Sequence of chain 3.A:
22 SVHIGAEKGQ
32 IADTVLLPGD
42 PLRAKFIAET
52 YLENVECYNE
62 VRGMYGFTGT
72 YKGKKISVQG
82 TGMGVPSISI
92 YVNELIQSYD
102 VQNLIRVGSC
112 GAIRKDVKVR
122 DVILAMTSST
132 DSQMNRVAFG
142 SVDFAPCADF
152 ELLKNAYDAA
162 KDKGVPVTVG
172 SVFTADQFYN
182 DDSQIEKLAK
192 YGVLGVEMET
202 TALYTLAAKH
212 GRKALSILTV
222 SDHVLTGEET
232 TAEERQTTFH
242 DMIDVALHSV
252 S

The protein below binds the small molecule below.
Small molecule (SMILES): Nc1nc2c(nc(Br)n2[C@@H]2O[C@H](CO)[C@@H](O)[C@H]2O)c(=O)[nH]1

Binding-site contacts:
Ligand atom C3' contacts residue MET199 of chain 5.A at 3.5 Å (hydrophobic).
Ligand atom C6 contacts residue GLY112 of chain 5.A at 3.8 Å.
Ligand atom N7 contacts residue GLY112 of chain 5.A at 3.6 Å (h-bond).
Ligand atom C5' contacts residue HIS24 of chain 3.A at 3.6 Å.
Ligand atom C2' contacts residue GLU200 of chain 5.A at 3.8 Å.
Ligand atom C5 contacts residue GLY112 of chain 5.A at 3.7 Å.
Ligand atom N1 contacts residue PHE179 of chain 5.A at 3.8 Å.
Ligand atom N1 contacts residue VAL197 of chain 5.A at 3.8 Å.
Ligand atom O2' contacts residue GLU200 of chain 5.A at 2.6 Å (salt-bridge).
Ligand atom C5 contacts residue VAL197 of chain 5.A at 3.8 Å (hydrophobic).
Ligand atom O2' contacts residue MET199 of chain 5.A at 3.1 Å (h-bond).
Ligand atom O6 contacts residue GLY112 of chain 5.A at 3.4 Å.
Ligand atom BR contacts residue SER222 of chain 5.A at 3.5 Å.
Ligand atom C2 contacts residue VAL197 of chain 5.A at 3.8 Å (hydrophobic).
Ligand atom C5' contacts residue PHE179 of chain 5.A at 3.8 Å (hydrophobic).
Ligand atom C6 contacts residue PHE179 of chain 5.A at 3.8 Å (hydrophobic).
Ligand atom O5' contacts residue HIS24 of chain 3.A at 3.0 Å (h-bond).
Ligand atom O5' contacts residue PHE179 of chain 5.A at 3.4 Å.
Ligand atom BR contacts residue SER110 of chain 5.A at 2.9 Å.
Ligand atom O3' contacts residue GLU200 of chain 5.A at 2.5 Å (salt-bridge).
Ligand atom C5 contacts residue PHE179 of chain 5.A at 3.8 Å (hydrophobic).
Ligand atom N3 contacts residue VAL197 of chain 5.A at 3.7 Å.
Ligand atom N3 contacts residue PHE179 of chain 5.A at 3.7 Å.
Ligand atom O2' contacts residue GLU198 of chain 5.A at 3.3 Å.
Ligand atom O5' contacts residue ARG63 of chain 3.A at 3.8 Å.
Ligand atom C8 contacts residue SER222 of chain 5.A at 3.7 Å.
Ligand atom C4 contacts residue PHE179 of chain 5.A at 3.7 Å (hydrophobic).
Ligand atom N3 contacts residue MET199 of chain 5.A at 3.8 Å.
Ligand atom N7 contacts residue SER222 of chain 5.A at 3.1 Å (h-bond).
Ligand atom O6 contacts residue ASP223 of chain 5.A at 3.4 Å (salt-bridge).
Ligand atom C3' contacts residue GLU200 of chain 5.A at 3.6 Å.
Ligand atom O2' contacts residue SER110 of chain 5.A at 3.8 Å.
Ligand atom N7 contacts residue CYS111 of chain 5.A at 3.8 Å.
Ligand atom C2' contacts residue MET199 of chain 5.A at 3.6 Å (hydrophobic).
Ligand atom O6 contacts residue VAL225 of chain 5.A at 3.4 Å.
Ligand atom C2 contacts residue PHE179 of chain 5.A at 3.7 Å (hydrophobic).
Ligand atom C4 contacts residue VAL197 of chain 5.A at 3.7 Å (hydrophobic).
Ligand atom N2 contacts residue VAL197 of chain 5.A at 3.3 Å.
Ligand atom O2' contacts residue ARG107 of chain 5.A at 3.1 Å (salt-bridge).
Ligand atom C1' contacts residue SER110 of chain 5.A at 3.8 Å.

Sequence of chain 5.A:
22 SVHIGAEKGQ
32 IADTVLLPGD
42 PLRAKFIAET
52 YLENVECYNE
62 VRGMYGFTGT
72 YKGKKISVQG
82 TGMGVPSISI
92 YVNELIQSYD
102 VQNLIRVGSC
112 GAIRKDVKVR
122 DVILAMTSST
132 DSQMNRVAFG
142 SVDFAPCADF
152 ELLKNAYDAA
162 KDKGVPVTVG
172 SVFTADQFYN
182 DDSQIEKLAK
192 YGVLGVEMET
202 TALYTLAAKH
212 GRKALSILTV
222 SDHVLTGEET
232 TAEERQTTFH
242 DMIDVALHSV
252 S